Binding-site contacts:
Ligand atom OAA contacts residue TYR212 of chain 1.D at 3.5 Å.
Ligand atom CAS contacts residue NAP1 of chain 1.O at 3.5 Å.
Ligand atom CAH contacts residue PHE205 of chain 1.D at 3.6 Å (hydrophobic).
Ligand atom CAF contacts residue ALA228 of chain 1.D at 3.6 Å (hydrophobic).
Ligand atom OAB contacts residue ASN154 of chain 1.D at 2.5 Å (h-bond).
Ligand atom OAL contacts residue GLY199 of chain 1.D at 3.3 Å.
Ligand atom CAI contacts residue NAP1 of chain 1.O at 3.0 Å.
Ligand atom OAA contacts residue MET204 of chain 1.D at 3.6 Å.
Ligand atom OAL contacts residue TYR212 of chain 1.D at 3.7 Å.
Ligand atom OAB contacts residue THR155 of chain 1.D at 3.4 Å.
Ligand atom CAO contacts residue TYR212 of chain 1.D at 3.2 Å (hydrophobic).
Ligand atom CAS contacts residue TYR212 of chain 1.D at 3.2 Å (hydrophobic).
Ligand atom OAC contacts residue PHE205 of chain 1.D at 3.4 Å.
Ligand atom CAM contacts residue SER153 of chain 1.D at 3.6 Å.
Ligand atom CAI contacts residue TYR212 of chain 1.D at 3.2 Å (hydrophobic).
Ligand atom OAA contacts residue VAL208 of chain 1.D at 3.1 Å.
Ligand atom CAP contacts residue TYR212 of chain 1.D at 3.4 Å (hydrophobic).
Ligand atom CAH contacts residue TYR212 of chain 1.D at 3.6 Å (hydrophobic).
Ligand atom CAR contacts residue TYR212 of chain 1.D at 3.4 Å (hydrophobic).
Ligand atom CAM contacts residue ASN154 of chain 1.D at 3.4 Å.
Ligand atom CAR contacts residue GLY199 of chain 1.D at 3.6 Å.
Ligand atom CAK contacts residue ASN154 of chain 1.D at 3.5 Å.
Ligand atom CAE contacts residue EDO1 of chain 1.Q at 3.7 Å.
Ligand atom OAB contacts residue SER153 of chain 1.D at 2.4 Å (h-bond).
Ligand atom OAB contacts residue PRO197 of chain 1.D at 3.6 Å (h-bond).
Ligand atom OAC contacts residue SER209 of chain 1.D at 3.3 Å.
Ligand atom CAG contacts residue EDO1 of chain 1.Q at 3.0 Å.
Ligand atom OAB contacts residue NAP1 of chain 1.O at 3.3 Å.
Ligand atom CAJ contacts residue TYR212 of chain 1.D at 3.0 Å (hydrophobic).
Ligand atom OAL contacts residue EDO1 of chain 1.Q at 3.3 Å (h-bond).
Ligand atom CAM contacts residue TYR212 of chain 1.D at 3.5 Å (hydrophobic).
Ligand atom CAN contacts residue TYR212 of chain 1.D at 3.5 Å (hydrophobic).
Ligand atom CAJ contacts residue NAP1 of chain 1.O at 3.5 Å.
Ligand atom OAC contacts residue TYR212 of chain 1.D at 3.4 Å.
Ligand atom CAO contacts residue PHE205 of chain 1.D at 3.6 Å (hydrophobic).
Ligand atom CAK contacts residue GLY199 of chain 1.D at 3.6 Å.
Ligand atom CAD contacts residue ALA228 of chain 1.D at 3.6 Å (hydrophobic).
Ligand atom OAA contacts residue PHE205 of chain 1.D at 3.5 Å.
Ligand atom CAM contacts residue NAP1 of chain 1.O at 3.4 Å.
Ligand atom CAQ contacts residue TYR212 of chain 1.D at 3.2 Å (hydrophobic).

The small molecule below binds the protein below.
Small molecule (SMILES): O=c1c(O)c(-c2ccccc2)oc2cc(O)ccc12

Sequence of chain 1.D:
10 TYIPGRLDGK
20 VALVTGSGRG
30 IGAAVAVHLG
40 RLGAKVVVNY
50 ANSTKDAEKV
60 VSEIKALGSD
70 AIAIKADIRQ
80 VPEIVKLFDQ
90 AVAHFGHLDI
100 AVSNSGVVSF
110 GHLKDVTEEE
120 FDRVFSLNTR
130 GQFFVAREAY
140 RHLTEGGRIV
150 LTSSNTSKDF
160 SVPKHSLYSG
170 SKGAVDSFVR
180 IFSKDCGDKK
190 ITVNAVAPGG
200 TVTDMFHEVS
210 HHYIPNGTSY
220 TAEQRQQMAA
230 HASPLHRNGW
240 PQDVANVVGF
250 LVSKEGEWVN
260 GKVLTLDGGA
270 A